A small-molecule ligand and the protein it binds are described below.
Small molecule (SMILES): CC[n+]1c(C)c(C(=O)OC(C)C)c(-c2ccccc2Cl)c(C(=O)O)c1C(=O)O

Binding-site contacts:
Ligand atom C21 contacts residue ARG193 of chain 1.A at 3.6 Å.
Ligand atom C21 contacts residue TRP67 of chain 1.A at 3.7 Å (hydrophobic).
Ligand atom C6 contacts residue PHE196 of chain 1.A at 3.7 Å (hydrophobic).
Ligand atom C19 contacts residue ILE68 of chain 1.A at 3.5 Å (hydrophobic).
Ligand atom C20 contacts residue ILE68 of chain 1.A at 3.7 Å (hydrophobic).
Ligand atom O4A contacts residue ARG310 of chain 1.A at 3.6 Å.
Ligand atom C13 contacts residue ARG309 of chain 1.A at 3.8 Å.
Ligand atom C1 contacts residue PHE196 of chain 1.A at 4.0 Å (hydrophobic).
Ligand atom C18 contacts residue GLN71 of chain 1.A at 3.8 Å.
Ligand atom O3B contacts residue ARG310 of chain 1.A at 2.6 Å (salt-bridge).
Ligand atom C13 contacts residue ARG310 of chain 1.A at 3.4 Å.
Ligand atom O4A contacts residue ARG309 of chain 1.A at 2.9 Å (salt-bridge).
Ligand atom O3B contacts residue ARG242 of chain 1.A at 3.9 Å.
Ligand atom C5 contacts residue PHE196 of chain 1.A at 3.4 Å (hydrophobic).
Ligand atom C20 contacts residue ARG193 of chain 1.A at 3.8 Å.
Ligand atom C3 contacts residue GLU195 of chain 1.A at 3.5 Å.
Ligand atom CL2 contacts residue ARG193 of chain 1.A at 3.2 Å.
Ligand atom O8 contacts residue GLN71 of chain 1.A at 3.8 Å.
Ligand atom C17 contacts residue TYR75 of chain 1.A at 3.5 Å (hydrophobic).
Ligand atom C13 contacts residue PHE196 of chain 1.A at 3.9 Å (hydrophobic).
Ligand atom C4 contacts residue GLU195 of chain 1.A at 3.3 Å.
Ligand atom O3B contacts residue ARG309 of chain 1.A at 2.6 Å (salt-bridge).
Ligand atom C14 contacts residue ARG309 of chain 1.A at 3.9 Å.
Ligand atom C21 contacts residue ILE68 of chain 1.A at 3.9 Å (hydrophobic).
Ligand atom C15 contacts residue GLN72 of chain 1.A at 3.4 Å.
Ligand atom C3 contacts residue PHE196 of chain 1.A at 3.6 Å (hydrophobic).
Ligand atom C15 contacts residue GLN71 of chain 1.A at 3.7 Å.
Ligand atom CL2 contacts residue ASP227 of chain 1.A at 3.6 Å.
Ligand atom O4B contacts residue ARG310 of chain 1.A at 2.9 Å.
Ligand atom C4 contacts residue PHE196 of chain 1.A at 3.6 Å (hydrophobic).
Ligand atom O3A contacts residue ARG242 of chain 1.A at 3.1 Å (salt-bridge).
Ligand atom C8 contacts residue GLN71 of chain 1.A at 3.7 Å.
Ligand atom C14 contacts residue ARG310 of chain 1.A at 3.5 Å.
Ligand atom O3A contacts residue ARG310 of chain 1.A at 3.6 Å.
Ligand atom C11 contacts residue GLN71 of chain 1.A at 4.0 Å.
Ligand atom O3B contacts residue PHE196 of chain 1.A at 3.7 Å.
Ligand atom CL2 contacts residue ARG242 of chain 1.A at 3.9 Å.
Ligand atom O3A contacts residue PHE196 of chain 1.A at 3.8 Å.
Ligand atom C2 contacts residue PHE196 of chain 1.A at 3.7 Å (hydrophobic).
Ligand atom C16 contacts residue TYR75 of chain 1.A at 4.0 Å (hydrophobic).

Sequence of chain 1.A:
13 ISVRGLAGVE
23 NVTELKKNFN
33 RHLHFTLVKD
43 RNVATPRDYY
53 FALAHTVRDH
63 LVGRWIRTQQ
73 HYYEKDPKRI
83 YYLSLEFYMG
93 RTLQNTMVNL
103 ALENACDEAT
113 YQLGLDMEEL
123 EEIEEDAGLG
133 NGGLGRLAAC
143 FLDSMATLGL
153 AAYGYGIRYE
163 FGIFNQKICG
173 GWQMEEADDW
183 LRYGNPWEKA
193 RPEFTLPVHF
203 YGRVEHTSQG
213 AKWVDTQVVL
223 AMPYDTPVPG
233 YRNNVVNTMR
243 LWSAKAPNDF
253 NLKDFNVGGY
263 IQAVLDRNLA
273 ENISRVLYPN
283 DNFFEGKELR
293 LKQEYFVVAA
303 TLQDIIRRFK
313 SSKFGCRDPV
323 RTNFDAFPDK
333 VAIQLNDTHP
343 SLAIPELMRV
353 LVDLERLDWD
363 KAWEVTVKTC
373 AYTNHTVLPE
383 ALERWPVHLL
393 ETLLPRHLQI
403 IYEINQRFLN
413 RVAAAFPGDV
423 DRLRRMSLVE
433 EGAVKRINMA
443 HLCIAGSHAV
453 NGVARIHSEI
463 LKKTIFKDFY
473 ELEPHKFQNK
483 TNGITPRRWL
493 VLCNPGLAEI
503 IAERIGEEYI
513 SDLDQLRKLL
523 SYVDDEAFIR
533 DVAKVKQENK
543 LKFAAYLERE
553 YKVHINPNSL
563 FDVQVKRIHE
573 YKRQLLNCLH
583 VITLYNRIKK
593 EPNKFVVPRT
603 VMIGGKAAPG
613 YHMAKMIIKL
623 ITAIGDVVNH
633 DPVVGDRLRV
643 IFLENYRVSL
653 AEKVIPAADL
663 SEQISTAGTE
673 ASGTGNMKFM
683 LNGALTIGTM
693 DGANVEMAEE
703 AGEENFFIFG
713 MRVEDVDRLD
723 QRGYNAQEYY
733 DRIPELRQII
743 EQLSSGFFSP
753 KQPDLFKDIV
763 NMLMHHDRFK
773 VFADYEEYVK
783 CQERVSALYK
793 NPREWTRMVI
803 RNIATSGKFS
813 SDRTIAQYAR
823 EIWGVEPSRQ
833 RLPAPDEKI